Sequence of chain 1.B:
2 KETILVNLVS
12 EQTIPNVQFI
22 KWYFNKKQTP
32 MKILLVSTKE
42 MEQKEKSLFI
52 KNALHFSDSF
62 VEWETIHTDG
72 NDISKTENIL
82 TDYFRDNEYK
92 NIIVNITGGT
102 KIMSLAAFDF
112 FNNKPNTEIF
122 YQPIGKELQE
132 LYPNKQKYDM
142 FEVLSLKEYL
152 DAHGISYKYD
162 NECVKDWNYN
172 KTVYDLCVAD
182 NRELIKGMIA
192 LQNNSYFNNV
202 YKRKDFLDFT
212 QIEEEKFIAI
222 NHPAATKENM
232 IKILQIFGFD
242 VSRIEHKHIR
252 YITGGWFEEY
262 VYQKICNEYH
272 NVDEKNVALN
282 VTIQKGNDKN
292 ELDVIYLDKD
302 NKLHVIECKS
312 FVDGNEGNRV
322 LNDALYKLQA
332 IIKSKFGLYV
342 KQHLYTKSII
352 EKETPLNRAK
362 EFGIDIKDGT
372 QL

Sequence of chain 1.C:
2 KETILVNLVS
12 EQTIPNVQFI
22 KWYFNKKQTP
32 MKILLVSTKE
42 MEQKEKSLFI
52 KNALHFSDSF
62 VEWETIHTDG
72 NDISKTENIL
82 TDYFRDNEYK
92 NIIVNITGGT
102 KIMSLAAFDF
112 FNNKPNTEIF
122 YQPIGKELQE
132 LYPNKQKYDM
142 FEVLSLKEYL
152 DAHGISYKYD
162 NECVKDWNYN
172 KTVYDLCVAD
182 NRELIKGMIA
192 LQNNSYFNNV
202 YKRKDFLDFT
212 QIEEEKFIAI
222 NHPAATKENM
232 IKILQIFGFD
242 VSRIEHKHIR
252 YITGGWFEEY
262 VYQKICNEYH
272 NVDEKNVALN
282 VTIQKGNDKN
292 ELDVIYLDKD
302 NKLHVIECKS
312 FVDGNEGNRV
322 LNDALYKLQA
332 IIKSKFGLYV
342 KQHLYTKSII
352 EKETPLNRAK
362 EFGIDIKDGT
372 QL

A small-molecule ligand and the protein it binds are described below.
Small molecule (SMILES): Nc1ncnc2c1ncn2[C@@H]1O[C@@H]2CO[P](=O)(O)O[C@H]3[C@@H](O)[C@H](n4cnc5c(N)ncnc54)O[C@@H]3CO[P](=O)(O)O[C@H]3[C@@H](O)[C@H](n4cnc5c(N)ncnc54)O[C@@H]3CO[P](=O)(O)O[C@H]3[C@@H](O)[C@H](n4cnc5c(N)ncnc54)O[C@@H]3CO[P](=O)(O)O[C@H]3[C@@H](O)[C@H](n4cnc5c(N)ncnc54)O[C@@H]3CO[P](=O)(O)O[C@H]3[C@@H](O)[C@H](n4cnc5c(N)ncnc54)O[C@@H]3CO[P](=O)(O)O[C@H]2[C@H]1O

Binding-site contacts:
Ligand atom C4 contacts residue THR101 of chain 1.B at 3.5 Å.
Ligand atom O2' contacts residue GLU12 of chain 1.C at 2.9 Å (salt-bridge).
Ligand atom O2' contacts residue ILE125 of chain 1.B at 2.7 Å.
Ligand atom C2 contacts residue GLN13 of chain 1.B at 2.9 Å.
Ligand atom N1 contacts residue THR39 of chain 1.B at 2.8 Å (h-bond).
Ligand atom C2 contacts residue MET104 of chain 1.C at 3.3 Å (hydrophobic).
Ligand atom N1 contacts residue THR39 of chain 1.C at 2.7 Å (h-bond).
Ligand atom N6 contacts residue GLU41 of chain 1.B at 2.9 Å (salt-bridge).
Ligand atom C2 contacts residue VAL10 of chain 1.C at 3.4 Å (hydrophobic).
Ligand atom OP2 contacts residue GLN13 of chain 1.C at 2.9 Å (h-bond).
Ligand atom OP1 contacts residue TYR122 of chain 1.C at 2.5 Å (h-bond).
Ligand atom OP2 contacts residue GLU12 of chain 1.B at 3.4 Å (salt-bridge).
Ligand atom N3 contacts residue GLN13 of chain 1.B at 2.9 Å (h-bond).
Ligand atom OP2 contacts residue SER11 of chain 1.B at 2.9 Å (h-bond).
Ligand atom C5 contacts residue PRO16 of chain 1.B at 3.3 Å (hydrophobic).
Ligand atom OP2 contacts residue GLU12 of chain 1.C at 3.2 Å (salt-bridge).
Ligand atom C4 contacts residue PRO16 of chain 1.B at 3.2 Å (hydrophobic).
Ligand atom C8 contacts residue GLN123 of chain 1.B at 3.1 Å.
Ligand atom C4 contacts residue PRO16 of chain 1.C at 3.3 Å (hydrophobic).
Ligand atom C8 contacts residue GLN123 of chain 1.C at 3.4 Å.
Ligand atom N7 contacts residue ILE125 of chain 1.B at 3.4 Å.
Ligand atom N7 contacts residue GLN13 of chain 1.B at 2.9 Å (h-bond).
Ligand atom OP2 contacts residue SER11 of chain 1.C at 2.5 Å (h-bond).
Ligand atom N6 contacts residue GLN13 of chain 1.C at 3.3 Å (h-bond).
Ligand atom OP1 contacts residue GLN13 of chain 1.C at 3.5 Å (h-bond).
Ligand atom C2 contacts residue MET42 of chain 1.B at 3.4 Å (hydrophobic).
Ligand atom O4' contacts residue ILE125 of chain 1.C at 3.0 Å.
Ligand atom OP2 contacts residue GLN13 of chain 1.B at 2.9 Å (h-bond).
Ligand atom N7 contacts residue GLN13 of chain 1.C at 3.1 Å (h-bond).
Ligand atom N9 contacts residue ILE125 of chain 1.B at 3.3 Å.
Ligand atom C8 contacts residue ILE125 of chain 1.B at 3.5 Å (hydrophobic).
Ligand atom C2 contacts residue MET42 of chain 1.C at 3.4 Å (hydrophobic).
Ligand atom O2' contacts residue ILE125 of chain 1.C at 3.2 Å.
Ligand atom O3' contacts residue SER11 of chain 1.B at 3.4 Å.
Ligand atom OP1 contacts residue TYR122 of chain 1.B at 2.8 Å (h-bond).
Ligand atom C4 contacts residue ILE125 of chain 1.B at 3.3 Å (hydrophobic).
Ligand atom N6 contacts residue GLU41 of chain 1.C at 3.0 Å (salt-bridge).
Ligand atom N6 contacts residue GLN13 of chain 1.B at 3.2 Å (h-bond).
Ligand atom O2' contacts residue GLU12 of chain 1.B at 2.9 Å (salt-bridge).
Ligand atom C2 contacts residue GLN13 of chain 1.C at 2.9 Å.